Sequence of chain 58.O:
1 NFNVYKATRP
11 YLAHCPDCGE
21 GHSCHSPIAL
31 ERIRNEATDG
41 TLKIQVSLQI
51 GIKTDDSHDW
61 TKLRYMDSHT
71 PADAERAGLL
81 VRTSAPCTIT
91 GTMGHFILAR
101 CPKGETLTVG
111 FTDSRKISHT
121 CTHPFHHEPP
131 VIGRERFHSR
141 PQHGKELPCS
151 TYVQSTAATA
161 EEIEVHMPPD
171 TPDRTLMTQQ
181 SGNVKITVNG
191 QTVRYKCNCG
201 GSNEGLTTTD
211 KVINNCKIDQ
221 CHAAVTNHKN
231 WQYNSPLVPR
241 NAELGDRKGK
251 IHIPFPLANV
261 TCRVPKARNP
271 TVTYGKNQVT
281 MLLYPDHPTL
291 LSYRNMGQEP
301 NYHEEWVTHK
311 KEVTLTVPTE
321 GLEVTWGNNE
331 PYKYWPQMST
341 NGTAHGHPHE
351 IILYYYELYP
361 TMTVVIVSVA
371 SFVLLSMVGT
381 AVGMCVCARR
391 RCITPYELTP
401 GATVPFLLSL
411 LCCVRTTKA

Binding-site contacts:
Ligand atom C4 contacts residue LYS181 of chain 58.N at 3.6 Å.
Ligand atom C4 contacts residue ASN259 of chain 58.O at 4.2 Å.
Ligand atom O4 contacts residue PHE118 of chain 58.N at 4.1 Å.
Ligand atom C3 contacts residue ASN259 of chain 58.O at 3.7 Å.
Ligand atom O3 contacts residue LYS115 of chain 58.N at 3.6 Å (salt-bridge).
Ligand atom N2 contacts residue THR116 of chain 58.N at 4.1 Å.
Ligand atom C8 contacts residue THR116 of chain 58.N at 4.3 Å.
Ligand atom O6 contacts residue LYS181 of chain 58.N at 3.4 Å (salt-bridge).
Ligand atom C8 contacts residue LEU257 of chain 58.O at 4.1 Å (hydrophobic).
Ligand atom C8 contacts residue ALA258 of chain 58.O at 3.7 Å (hydrophobic).
Ligand atom C7 contacts residue ASN259 of chain 58.O at 3.2 Å.
Ligand atom C5 contacts residue LYS181 of chain 58.N at 3.4 Å.
Ligand atom C2 contacts residue ASN259 of chain 58.O at 2.4 Å.
Ligand atom O4 contacts residue LYS181 of chain 58.N at 2.7 Å (salt-bridge).
Ligand atom C5 contacts residue ASN259 of chain 58.O at 3.7 Å.
Ligand atom C3 contacts residue LYS115 of chain 58.N at 4.3 Å.
Ligand atom C1 contacts residue ASN259 of chain 58.O at 1.4 Å.
Ligand atom O5 contacts residue ASN259 of chain 58.O at 2.3 Å (h-bond).
Ligand atom C6 contacts residue LYS181 of chain 58.N at 3.4 Å.
Ligand atom O7 contacts residue ASN259 of chain 58.O at 3.2 Å (h-bond).
Ligand atom C8 contacts residue ASN259 of chain 58.O at 4.2 Å.
Ligand atom N2 contacts residue ASN259 of chain 58.O at 2.8 Å (h-bond).

The small molecule below binds the protein below.
Small molecule (SMILES): CC(=O)N[C@@H]1[C@@H](O)[C@H](O)[C@@H](CO)O[C@H]1O

Sequence of chain 58.N:
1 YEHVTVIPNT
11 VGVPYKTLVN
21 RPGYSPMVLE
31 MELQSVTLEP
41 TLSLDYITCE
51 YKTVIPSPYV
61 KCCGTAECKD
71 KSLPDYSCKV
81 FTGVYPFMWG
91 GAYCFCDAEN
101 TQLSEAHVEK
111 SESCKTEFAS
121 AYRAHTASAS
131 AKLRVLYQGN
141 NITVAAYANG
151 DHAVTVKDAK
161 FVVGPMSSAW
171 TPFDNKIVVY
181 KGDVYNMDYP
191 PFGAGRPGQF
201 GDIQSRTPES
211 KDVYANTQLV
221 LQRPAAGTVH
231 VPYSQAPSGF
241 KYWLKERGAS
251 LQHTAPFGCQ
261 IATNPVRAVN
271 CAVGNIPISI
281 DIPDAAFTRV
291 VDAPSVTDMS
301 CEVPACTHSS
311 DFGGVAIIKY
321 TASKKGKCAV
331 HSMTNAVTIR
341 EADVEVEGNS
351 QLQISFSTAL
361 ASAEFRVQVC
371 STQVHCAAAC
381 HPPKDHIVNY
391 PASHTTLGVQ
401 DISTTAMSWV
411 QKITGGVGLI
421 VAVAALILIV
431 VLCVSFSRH